A small-molecule ligand and the protein it binds are described below.
Small molecule (SMILES): CC(=O)N[C@@H]1[C@@H](O)[C@H](O)[C@@H](CO)O[C@H]1O

Binding-site contacts:
Ligand atom C7 contacts residue ASN102 of chain 1.F at 3.4 Å.
Ligand atom O7 contacts residue ASN102 of chain 1.F at 3.6 Å.
Ligand atom C7 contacts residue GLU99 of chain 1.F at 4.3 Å.
Ligand atom C8 contacts residue GLU99 of chain 1.F at 3.8 Å.
Ligand atom C1 contacts residue ASN102 of chain 1.F at 1.4 Å.
Ligand atom C8 contacts residue LYS98 of chain 1.F at 3.6 Å.
Ligand atom C3 contacts residue ASN102 of chain 1.F at 3.8 Å.
Ligand atom C5 contacts residue ASN102 of chain 1.F at 3.7 Å.
Ligand atom C4 contacts residue ASN102 of chain 1.F at 4.2 Å.
Ligand atom O5 contacts residue ASN102 of chain 1.F at 2.4 Å (h-bond).
Ligand atom C2 contacts residue ASN102 of chain 1.F at 2.5 Å.
Ligand atom N2 contacts residue ASN102 of chain 1.F at 2.9 Å (h-bond).

Sequence of chain 1.F:
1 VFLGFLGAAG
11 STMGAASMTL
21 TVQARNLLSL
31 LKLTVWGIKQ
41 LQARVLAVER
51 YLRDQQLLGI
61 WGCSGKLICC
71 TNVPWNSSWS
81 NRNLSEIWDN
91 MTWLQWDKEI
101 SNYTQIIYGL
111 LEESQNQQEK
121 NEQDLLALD